Binding-site contacts:
Ligand atom C7 contacts residue MET359 of chain 1.A at 3.6 Å (hydrophobic).
Ligand atom N contacts residue SER257 of chain 1.A at 3.7 Å.
Ligand atom CE1 contacts residue GLU262 of chain 1.A at 3.6 Å.
Ligand atom NH2 contacts residue GLY259 of chain 1.A at 3.6 Å.
Ligand atom OH contacts residue TRP311 of chain 1.A at 3.3 Å.
Ligand atom C1 contacts residue VAL163 of chain 1.A at 3.6 Å (hydrophobic).
Ligand atom CG2 contacts residue TRP311 of chain 1.A at 3.4 Å (hydrophobic).
Ligand atom CD2 contacts residue GLY357 of chain 1.A at 3.5 Å.
Ligand atom CB contacts residue MET310 of chain 1.A at 3.5 Å (hydrophobic).
Ligand atom OG1 contacts residue TRP311 of chain 1.A at 3.3 Å.
Ligand atom CA contacts residue ASP260 of chain 1.A at 3.4 Å.
Ligand atom CZ contacts residue IPA1 of chain 1.T at 3.5 Å.
Ligand atom NH2 contacts residue ASP260 of chain 1.A at 2.9 Å (salt-bridge).
Ligand atom NE contacts residue IPA1 of chain 1.T at 3.4 Å.
Ligand atom CE1 contacts residue ASN309 of chain 1.A at 3.4 Å.
Ligand atom CD2 contacts residue ILE263 of chain 1.A at 3.5 Å (hydrophobic).
Ligand atom O contacts residue GLY357 of chain 1.A at 3.5 Å.
Ligand atom CB contacts residue GLY356 of chain 1.A at 3.5 Å.
Ligand atom CD1 contacts residue SER257 of chain 1.A at 3.6 Å.
Ligand atom C4 contacts residue SER267 of chain 1.A at 3.7 Å.
Ligand atom O contacts residue ASP260 of chain 1.A at 2.8 Å (salt-bridge).
Ligand atom SG contacts residue GLY258 of chain 1.A at 3.6 Å.
Ligand atom C5 contacts residue PHE274 of chain 1.A at 3.5 Å (hydrophobic).
Ligand atom CB contacts residue GLY258 of chain 1.A at 3.5 Å.
Ligand atom NH2 contacts residue IPA1 of chain 1.T at 2.7 Å (h-bond).
Ligand atom O contacts residue ILE263 of chain 1.A at 3.5 Å.
Ligand atom C2 contacts residue SER267 of chain 1.A at 3.4 Å.
Ligand atom SG contacts residue GLY259 of chain 1.A at 3.6 Å.
Ligand atom CE2 contacts residue GLY357 of chain 1.A at 3.4 Å.
Ligand atom C4 contacts residue GLU262 of chain 1.A at 3.5 Å.
Ligand atom OG1 contacts residue MET310 of chain 1.A at 2.6 Å (h-bond).
Ligand atom NH1 contacts residue ASP260 of chain 1.A at 2.8 Å (salt-bridge).
Ligand atom NH2 contacts residue ALA189 of chain 1.A at 3.6 Å.
Ligand atom O contacts residue GLY259 of chain 1.A at 3.3 Å.
Ligand atom N contacts residue ASP260 of chain 1.A at 2.9 Å (salt-bridge).
Ligand atom N contacts residue GLY258 of chain 1.A at 2.9 Å (h-bond).
Ligand atom C contacts residue ASP260 of chain 1.A at 3.6 Å.
Ligand atom CG2 contacts residue GLU313 of chain 1.A at 3.6 Å.
Ligand atom C6 contacts residue PHE274 of chain 1.A at 3.6 Å (hydrophobic).
Ligand atom CZ contacts residue ASP260 of chain 1.A at 3.3 Å.

Sequence of chain 1.A:
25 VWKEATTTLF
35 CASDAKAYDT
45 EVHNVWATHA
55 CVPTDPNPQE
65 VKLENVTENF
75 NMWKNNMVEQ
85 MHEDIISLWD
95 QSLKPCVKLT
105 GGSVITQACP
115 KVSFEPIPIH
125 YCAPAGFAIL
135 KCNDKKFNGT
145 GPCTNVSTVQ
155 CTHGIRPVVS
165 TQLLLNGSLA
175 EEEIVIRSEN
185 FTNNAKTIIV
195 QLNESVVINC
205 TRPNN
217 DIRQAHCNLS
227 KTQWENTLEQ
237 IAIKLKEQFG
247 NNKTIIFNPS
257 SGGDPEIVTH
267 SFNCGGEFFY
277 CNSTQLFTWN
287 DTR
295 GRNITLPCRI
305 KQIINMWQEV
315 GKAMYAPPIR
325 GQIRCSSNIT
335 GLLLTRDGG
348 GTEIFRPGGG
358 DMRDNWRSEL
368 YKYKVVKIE

This small molecule binds to this protein.
Small molecule (SMILES): CC(C)C[C@@H]1NC(=O)CNC(=O)[C@H](CC(C)C)NC(=O)[C@H](CO)NC(=O)[C@H](CCCCN)NC(=O)[C@@H]2CSSC[C@@H](C(=O)N[C@H](C(N)=O)C(C)C)NC(=O)[C@H](C)NC(=O)[C@@H]3CSSC[C@H](NC(=O)[C@H](Cc4ccccc4)NC(=O)[C@H](Cc4cnc[nH]4)NC(=O)[C@H](CC(C)C)NC(=O)[C@H](CC(N)=O)NC(=O)CCSSC[C@H](NC(=O)[C@H](CCCN=C(N)N)NC(=O)CNC(=O)[C@H](CC(C)C)NC1=O)C(=O)N[C@@H](C)C(=O)N1CCC[C@@H]1C(=O)N[C@@H]([C@@H](C)O)C(=O)N[C@@H](Cc1ccc(OCC4CCCCC4)cc1)C(=O)N3)C(=O)N[C@@H](CCC(N)=O)C(=O)N[C@@H](CC(C)C)C(=O)N[C@@H](CCCN=C(N)N)C(=O)N2

Sequence of chain 1.B:
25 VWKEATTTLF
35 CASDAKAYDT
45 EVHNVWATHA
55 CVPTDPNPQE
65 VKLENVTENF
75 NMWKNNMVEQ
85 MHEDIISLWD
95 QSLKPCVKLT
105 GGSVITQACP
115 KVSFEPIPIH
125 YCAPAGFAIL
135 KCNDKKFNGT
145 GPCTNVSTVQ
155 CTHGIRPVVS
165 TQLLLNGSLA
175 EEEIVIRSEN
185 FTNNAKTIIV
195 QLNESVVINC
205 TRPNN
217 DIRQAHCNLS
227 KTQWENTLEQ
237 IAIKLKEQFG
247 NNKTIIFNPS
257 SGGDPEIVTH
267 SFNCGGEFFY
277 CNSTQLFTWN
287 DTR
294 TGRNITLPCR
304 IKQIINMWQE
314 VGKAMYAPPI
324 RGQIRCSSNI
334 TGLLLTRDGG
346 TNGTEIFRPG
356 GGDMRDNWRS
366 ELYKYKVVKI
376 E